Binding-site contacts:
Ligand atom C09 contacts residue PHE214 of chain 1.A at 4.2 Å (hydrophobic).
Ligand atom C12 contacts residue LEU406 of chain 1.A at 3.5 Å (hydrophobic).
Ligand atom O05 contacts residue ARG329 of chain 1.A at 3.4 Å.
Ligand atom C19 contacts residue PHE399 of chain 1.A at 3.2 Å (hydrophobic).
Ligand atom C16 contacts residue LEU406 of chain 1.A at 3.6 Å (hydrophobic).
Ligand atom C18 contacts residue PHE399 of chain 1.A at 4.1 Å (hydrophobic).
Ligand atom C16 contacts residue PHE214 of chain 1.A at 3.5 Å (hydrophobic).
Ligand atom C09 contacts residue GLY211 of chain 1.A at 3.8 Å.
Ligand atom C20 contacts residue ASN217 of chain 1.A at 3.7 Å.
Ligand atom O04 contacts residue ARG405 of chain 1.A at 3.1 Å (salt-bridge).
Ligand atom C13 contacts residue PHE214 of chain 1.A at 3.7 Å (hydrophobic).
Ligand atom C23 contacts residue PHE330 of chain 1.A at 3.5 Å (hydrophobic).
Ligand atom C11 contacts residue ARG405 of chain 1.A at 3.2 Å.
Ligand atom C07 contacts residue LEU333 of chain 1.A at 4.0 Å (hydrophobic).
Ligand atom C14 contacts residue PHE214 of chain 1.A at 3.3 Å (hydrophobic).
Ligand atom O02 contacts residue ARG405 of chain 1.A at 3.3 Å (salt-bridge).
Ligand atom C10 contacts residue ARG329 of chain 1.A at 4.1 Å.
Ligand atom C17 contacts residue PHE330 of chain 1.A at 3.7 Å (hydrophobic).
Ligand atom C07 contacts residue PHE330 of chain 1.A at 3.7 Å (hydrophobic).
Ligand atom C17 contacts residue PHE399 of chain 1.A at 4.1 Å (hydrophobic).
Ligand atom C17 contacts residue LEU333 of chain 1.A at 4.1 Å (hydrophobic).
Ligand atom C10 contacts residue LEU333 of chain 1.A at 3.9 Å (hydrophobic).
Ligand atom C15 contacts residue PHE214 of chain 1.A at 3.9 Å (hydrophobic).
Ligand atom C23 contacts residue TRP326 of chain 1.A at 3.4 Å (hydrophobic).
Ligand atom C26 contacts residue THR395 of chain 1.A at 3.5 Å.
Ligand atom C26 contacts residue ASN217 of chain 1.A at 3.4 Å.
Ligand atom O03 contacts residue TRP209 of chain 1.A at 3.9 Å.
Ligand atom P01 contacts residue ARG405 of chain 1.A at 3.7 Å.
Ligand atom C15 contacts residue PHE399 of chain 1.A at 3.4 Å (hydrophobic).
Ligand atom C15 contacts residue LEU333 of chain 1.A at 4.2 Å (hydrophobic).
Ligand atom C21 contacts residue PHE399 of chain 1.A at 4.2 Å (hydrophobic).
Ligand atom C12 contacts residue PHE214 of chain 1.A at 4.2 Å (hydrophobic).
Ligand atom C22 contacts residue PHE399 of chain 1.A at 4.2 Å (hydrophobic).
Ligand atom C22 contacts residue ASN217 of chain 1.A at 3.8 Å.
Ligand atom O03 contacts residue ARG405 of chain 1.A at 3.7 Å.
Ligand atom C26 contacts residue LEU221 of chain 1.A at 4.2 Å (hydrophobic).
Ligand atom C13 contacts residue LEU406 of chain 1.A at 4.2 Å (hydrophobic).
Ligand atom C16 contacts residue PHE399 of chain 1.A at 3.5 Å (hydrophobic).
Ligand atom C08 contacts residue GLY210 of chain 1.A at 4.1 Å.
Ligand atom C21 contacts residue ASN217 of chain 1.A at 3.4 Å.

The small molecule below binds the protein below.
Small molecule (SMILES): CC(C)=CCC/C(C)=C\CC/C(C)=C\CC/C(C)=C\CC/C(C)=C\CC[C@@H](C)CCOP(=O)(O)O

Sequence of chain 1.A:
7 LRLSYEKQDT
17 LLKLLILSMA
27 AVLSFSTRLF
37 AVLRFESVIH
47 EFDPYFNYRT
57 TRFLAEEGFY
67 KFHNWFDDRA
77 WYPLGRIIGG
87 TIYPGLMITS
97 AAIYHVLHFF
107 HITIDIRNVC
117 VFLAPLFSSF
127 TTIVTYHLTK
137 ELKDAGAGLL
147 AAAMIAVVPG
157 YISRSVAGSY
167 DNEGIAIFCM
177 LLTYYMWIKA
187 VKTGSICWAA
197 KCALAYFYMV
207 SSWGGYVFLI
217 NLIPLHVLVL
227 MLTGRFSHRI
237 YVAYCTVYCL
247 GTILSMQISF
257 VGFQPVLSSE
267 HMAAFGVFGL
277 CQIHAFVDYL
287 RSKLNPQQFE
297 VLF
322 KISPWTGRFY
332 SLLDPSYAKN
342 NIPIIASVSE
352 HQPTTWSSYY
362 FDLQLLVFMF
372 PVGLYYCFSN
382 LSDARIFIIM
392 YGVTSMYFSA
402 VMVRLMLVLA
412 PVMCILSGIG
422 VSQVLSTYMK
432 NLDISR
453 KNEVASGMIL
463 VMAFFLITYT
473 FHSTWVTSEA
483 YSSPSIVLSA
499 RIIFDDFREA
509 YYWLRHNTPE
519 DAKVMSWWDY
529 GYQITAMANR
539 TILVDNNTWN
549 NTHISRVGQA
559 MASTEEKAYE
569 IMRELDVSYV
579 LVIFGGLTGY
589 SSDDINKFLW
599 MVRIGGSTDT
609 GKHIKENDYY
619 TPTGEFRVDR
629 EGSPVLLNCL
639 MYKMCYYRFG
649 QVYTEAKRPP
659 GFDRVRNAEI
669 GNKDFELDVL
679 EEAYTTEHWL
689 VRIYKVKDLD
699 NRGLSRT